Binding-site contacts:
Ligand atom O2 contacts residue GLY121 of chain 1.FD at 2.8 Å (h-bond).
Ligand atom O2' contacts residue ARG195 of chain 1.FD at 3.5 Å.
Ligand atom C2 contacts residue GLY121 of chain 1.FD at 3.1 Å.
Ligand atom N3 contacts residue GLY121 of chain 1.FD at 2.3 Å (h-bond).
Ligand atom C4 contacts residue ILE196 of chain 1.FD at 3.1 Å (hydrophobic).
Ligand atom C2' contacts residue HIS197 of chain 1.FD at 3.5 Å.
Ligand atom O4 contacts residue ASP122 of chain 1.FD at 3.4 Å.
Ligand atom C6 contacts residue GLU191 of chain 1.FD at 3.4 Å.
Ligand atom C4 contacts residue HIS197 of chain 1.FD at 3.5 Å.
Ligand atom N6 contacts residue THR190 of chain 1.FD at 2.6 Å (h-bond).
Ligand atom C5 contacts residue HIS197 of chain 1.FD at 3.4 Å.
Ligand atom O3' contacts residue MG1 of chain 1.GTC at 2.8 Å.
Ligand atom C6 contacts residue THR198 of chain 1.FD at 3.5 Å.
Ligand atom N1 contacts residue ILE196 of chain 1.FD at 3.4 Å.
Ligand atom C4 contacts residue GLY121 of chain 1.FD at 3.1 Å.
Ligand atom N6 contacts residue GLU191 of chain 1.FD at 3.0 Å (salt-bridge).
Ligand atom O4 contacts residue GLY121 of chain 1.FD at 3.1 Å (h-bond).
Ligand atom C5 contacts residue ILE196 of chain 1.FD at 3.5 Å (hydrophobic).
Ligand atom N7 contacts residue HIS197 of chain 1.FD at 3.5 Å.
Ligand atom N1 contacts residue PRO188 of chain 1.FD at 3.4 Å.
Ligand atom C1' contacts residue MG1 of chain 1.GTC at 3.0 Å.
Ligand atom C5' contacts residue HIS197 of chain 1.FD at 3.4 Å.
Ligand atom O2' contacts residue MG1 of chain 1.GTC at 1.8 Å.
Ligand atom C6 contacts residue HIS197 of chain 1.FD at 3.4 Å.
Ligand atom O4' contacts residue MG1 of chain 1.GTC at 3.1 Å.
Ligand atom O2' contacts residue ARG303 of chain 1.FD at 3.4 Å (salt-bridge).
Ligand atom N6 contacts residue THR198 of chain 1.FD at 2.6 Å (h-bond).
Ligand atom O2' contacts residue ILE196 of chain 1.FD at 2.8 Å (h-bond).
Ligand atom C2' contacts residue MG1 of chain 1.GTC at 2.6 Å.
Ligand atom N7 contacts residue THR198 of chain 1.FD at 3.0 Å (h-bond).
Ligand atom C4' contacts residue MG1 of chain 1.GTC at 2.8 Å.
Ligand atom N9 contacts residue ILE196 of chain 1.FD at 3.1 Å (h-bond).
Ligand atom C6 contacts residue ILE196 of chain 1.FD at 3.5 Å (hydrophobic).
Ligand atom C8 contacts residue ILE196 of chain 1.FD at 3.5 Å (hydrophobic).
Ligand atom C3' contacts residue MG1 of chain 1.GTC at 2.8 Å.
Ligand atom O4 contacts residue THR190 of chain 1.FD at 3.2 Å.
Ligand atom O4 contacts residue GLU123 of chain 1.FD at 3.5 Å (salt-bridge).
Ligand atom C2' contacts residue ILE196 of chain 1.FD at 3.1 Å (hydrophobic).
Ligand atom N3 contacts residue ILE196 of chain 1.FD at 3.5 Å (h-bond).
Ligand atom C5 contacts residue THR198 of chain 1.FD at 3.5 Å.

Sequence of chain 1.OC:
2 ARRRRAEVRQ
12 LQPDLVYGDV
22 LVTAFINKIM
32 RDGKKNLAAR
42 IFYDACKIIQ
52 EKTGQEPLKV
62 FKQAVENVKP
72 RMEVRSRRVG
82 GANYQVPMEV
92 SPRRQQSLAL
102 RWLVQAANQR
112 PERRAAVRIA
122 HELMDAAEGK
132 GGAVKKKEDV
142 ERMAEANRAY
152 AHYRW

This protein binds this small molecule.
Small molecule (SMILES): Nc1ccn([C@@H]2O[C@H](CO[P](=O)(O)O[C@H]3[C@@H](O)[C@H](n4cnc5c(N)ncnc54)O[C@@H]3CO[P](=O)(O)O[C@H]3[C@@H](O)[C@H](n4cnc5c(N)ncnc54)O[C@@H]3CO[P](=O)(O)O[C@H]3[C@@H](O)[C@H](n4ccc(=O)[nH]c4=O)O[C@@H]3CO[P](=O)(O)O[C@H]3[C@@H](O)[C@H](n4cnc5c(=O)nc(N)[nH]c54)O[C@@H]3CO[P](=O)(O)O[C@H]3[C@@H](O)[C@H](n4ccc(=O)[nH]c4=O)O[C@@H]3CO[P](=O)(O)O[C@H]3[C@@H](O)[C@H](n4cnc5c(N)ncnc54)O[C@@H]3CO[P](=O)(O)O[C@H]3[C@@H](O)[C@H](n4cnc5c(N)ncnc54)O[C@@H]3CO[P](=O)(O)O[C@H]3[C@@H](O)[C@H](n4cnc5c(N)ncnc54)O[C@@H]3COP(=O)=O)[C@@H](O)[C@H]2O)c(=O)n1

Sequence of chain 1.FD:
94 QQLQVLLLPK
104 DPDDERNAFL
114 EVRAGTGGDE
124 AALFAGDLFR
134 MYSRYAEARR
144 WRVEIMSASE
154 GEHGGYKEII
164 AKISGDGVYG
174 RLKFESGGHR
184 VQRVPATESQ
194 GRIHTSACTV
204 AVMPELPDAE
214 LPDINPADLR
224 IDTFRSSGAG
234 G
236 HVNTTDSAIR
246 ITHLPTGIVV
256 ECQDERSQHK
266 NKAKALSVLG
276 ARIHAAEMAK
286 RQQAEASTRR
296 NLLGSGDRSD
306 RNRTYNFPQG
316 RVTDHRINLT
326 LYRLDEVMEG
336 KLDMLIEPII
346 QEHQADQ